A protein and the small-molecule ligand that binds it are described below.
Small molecule (SMILES): CC(=O)N[C@@H](CCCN=C(N)N)C(=O)N[C@H](C(=O)N1C=CC[C@H]1C(=O)N[C@@H](COP(=O)(O)O)C(=O)N[C@@H](CC(C)C)C(=O)N1CCC[C@H]1C(=O)N[C@H](C(=O)N1CCCCC1)[C@@H](C)O)[C@@H](C)O

Sequence of chain 1.A:
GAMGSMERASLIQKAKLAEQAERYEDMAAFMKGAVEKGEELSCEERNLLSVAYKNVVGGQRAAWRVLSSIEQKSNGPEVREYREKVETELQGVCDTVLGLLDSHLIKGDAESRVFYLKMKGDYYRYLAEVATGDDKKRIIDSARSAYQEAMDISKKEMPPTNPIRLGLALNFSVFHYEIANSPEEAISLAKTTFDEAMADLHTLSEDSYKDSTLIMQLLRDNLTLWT

Binding-site contacts:
Ligand atom P contacts residue TYR135 of chain 1.A at 3.7 Å.
Ligand atom N contacts residue GLU187 of chain 1.A at 2.7 Å (salt-bridge).
Ligand atom N contacts residue LEU179 of chain 1.A at 3.6 Å.
Ligand atom CZ contacts residue ARG65 of chain 1.A at 3.5 Å.
Ligand atom CG2 contacts residue ASN231 of chain 1.A at 3.5 Å.
Ligand atom CA contacts residue LEU179 of chain 1.A at 3.6 Å (hydrophobic).
Ligand atom C contacts residue GLU187 of chain 1.A at 3.7 Å.
Ligand atom CA contacts residue GLU187 of chain 1.A at 3.8 Å.
Ligand atom O2P contacts residue ARG61 of chain 1.A at 2.9 Å (salt-bridge).
Ligand atom O contacts residue LYS54 of chain 1.A at 2.9 Å (salt-bridge).
Ligand atom P contacts residue ARG134 of chain 1.A at 3.8 Å.
Ligand atom CB contacts residue ASN180 of chain 1.A at 3.4 Å.
Ligand atom CA contacts residue ASN180 of chain 1.A at 3.7 Å.
Ligand atom CG contacts residue GLU187 of chain 1.A at 3.7 Å.
Ligand atom CB contacts residue ASN180 of chain 1.A at 3.5 Å.
Ligand atom CB contacts residue TRP235 of chain 1.A at 3.8 Å (hydrophobic).
Ligand atom CD contacts residue ASN231 of chain 1.A at 3.5 Å.
Ligand atom NH2 contacts residue ARG65 of chain 1.A at 3.4 Å.
Ligand atom C contacts residue LYS54 of chain 1.A at 3.6 Å.
Ligand atom O contacts residue LYS54 of chain 1.A at 3.4 Å.
Ligand atom CA contacts residue ASN180 of chain 1.A at 3.8 Å.
Ligand atom CD contacts residue LEU227 of chain 1.A at 3.5 Å (hydrophobic).
Ligand atom N contacts residue ASN180 of chain 1.A at 2.8 Å (h-bond).
Ligand atom O3P contacts residue ARG61 of chain 1.A at 2.8 Å (salt-bridge).
Ligand atom C contacts residue ASN180 of chain 1.A at 3.7 Å.
Ligand atom CG2 contacts residue TRP235 of chain 1.A at 3.5 Å (hydrophobic).
Ligand atom O3P contacts residue ARG134 of chain 1.A at 2.8 Å (salt-bridge).
Ligand atom C4 contacts residue ASN47 of chain 1.A at 3.6 Å.
Ligand atom CB contacts residue GLU187 of chain 1.A at 3.3 Å.
Ligand atom O contacts residue VAL183 of chain 1.A at 3.5 Å.
Ligand atom OG1 contacts residue TRP235 of chain 1.A at 2.9 Å (h-bond).
Ligand atom O contacts residue ASN231 of chain 1.A at 3.2 Å (h-bond).
Ligand atom CB contacts residue GLU187 of chain 1.A at 3.7 Å.
Ligand atom OG1 contacts residue TYR186 of chain 1.A at 3.6 Å.
Ligand atom O contacts residue LYS54 of chain 1.A at 3.4 Å.
Ligand atom O1P contacts residue TYR135 of chain 1.A at 2.6 Å (h-bond).
Ligand atom CA contacts residue GLU187 of chain 1.A at 3.6 Å.
Ligand atom OG1 contacts residue GLU187 of chain 1.A at 2.7 Å (salt-bridge).
Ligand atom P contacts residue ARG61 of chain 1.A at 3.7 Å.
Ligand atom O1P contacts residue ARG134 of chain 1.A at 2.8 Å (salt-bridge).